Binding-site contacts:
Ligand atom C1 contacts residue ASP68 of chain 1.C at 3.5 Å.
Ligand atom CA3 contacts residue LEU37 of chain 1.C at 3.4 Å (hydrophobic).
Ligand atom C10 contacts residue TYR169 of chain 1.C at 3.3 Å (hydrophobic).
Ligand atom CD1 contacts residue TYR13 of chain 1.C at 3.4 Å (hydrophobic).
Ligand atom O2 contacts residue ILE55 of chain 1.C at 3.6 Å.
Ligand atom C09 contacts residue TYR169 of chain 1.C at 3.2 Å (hydrophobic).
Ligand atom O01 contacts residue SER69 of chain 1.C at 2.5 Å (h-bond).
Ligand atom O01 contacts residue TYR13 of chain 1.C at 3.3 Å.
Ligand atom CG1 contacts residue TYR13 of chain 1.C at 3.5 Å (hydrophobic).
Ligand atom O02 contacts residue PRO56 of chain 1.C at 3.4 Å.
Ligand atom CA1 contacts residue ASP68 of chain 1.C at 3.7 Å.
Ligand atom C1 contacts residue SER69 of chain 1.C at 3.3 Å.
Ligand atom O32 contacts residue LYS136 of chain 1.B at 3.5 Å (salt-bridge).
Ligand atom O12 contacts residue TYR169 of chain 1.C at 2.6 Å (h-bond).
Ligand atom N2 contacts residue ILE55 of chain 1.C at 3.2 Å (h-bond).
Ligand atom O02 contacts residue TYR13 of chain 1.C at 3.9 Å.
Ligand atom CG1 contacts residue ILE55 of chain 1.C at 3.4 Å (hydrophobic).
Ligand atom O01 contacts residue ASP68 of chain 1.C at 3.7 Å.
Ligand atom OE1 contacts residue TYR13 of chain 1.C at 3.6 Å.
Ligand atom N3 contacts residue TYR115 of chain 1.C at 2.7 Å (h-bond).
Ligand atom CD1 contacts residue ILE55 of chain 1.C at 3.8 Å (hydrophobic).
Ligand atom O02 contacts residue SER69 of chain 1.C at 2.9 Å (h-bond).
Ligand atom O32 contacts residue SER38 of chain 1.C at 3.5 Å.
Ligand atom CB2 contacts residue SER11 of chain 1.C at 3.5 Å.
Ligand atom O02 contacts residue ASP68 of chain 1.C at 3.4 Å.
Ligand atom O12 contacts residue ARG173 of chain 1.C at 3.2 Å (salt-bridge).
Ligand atom N1 contacts residue ASP68 of chain 1.C at 3.0 Å (salt-bridge).
Ligand atom C2 contacts residue TYR115 of chain 1.C at 3.7 Å (hydrophobic).
Ligand atom C1 contacts residue TYR13 of chain 1.C at 3.8 Å (hydrophobic).
Ligand atom CB1 contacts residue TYR13 of chain 1.C at 3.8 Å (hydrophobic).
Ligand atom C3 contacts residue LYS136 of chain 1.B at 3.9 Å.
Ligand atom O32 contacts residue PRO39 of chain 1.C at 3.4 Å (h-bond).
Ligand atom O31 contacts residue TYR115 of chain 1.C at 3.9 Å.
Ligand atom CA3 contacts residue TYR115 of chain 1.C at 3.4 Å (hydrophobic).
Ligand atom O31 contacts residue LYS136 of chain 1.B at 3.4 Å (salt-bridge).
Ligand atom N2 contacts residue TYR13 of chain 1.C at 3.5 Å.
Ligand atom SG2 contacts residue SER11 of chain 1.C at 3.4 Å (h-bond).
Ligand atom SG2 contacts residue TYR13 of chain 1.C at 3.9 Å.
Ligand atom SG2 contacts residue PRO12 of chain 1.C at 3.7 Å.
Ligand atom C3 contacts residue PRO39 of chain 1.C at 3.9 Å (hydrophobic).

A small-molecule ligand and the protein it binds are described below.
Small molecule (SMILES): N[C@@H](CCC(=O)N[C@@H](CSCCC(=O)O)C(=O)NCC(=O)O)C(=O)O

Sequence of chain 1.C:
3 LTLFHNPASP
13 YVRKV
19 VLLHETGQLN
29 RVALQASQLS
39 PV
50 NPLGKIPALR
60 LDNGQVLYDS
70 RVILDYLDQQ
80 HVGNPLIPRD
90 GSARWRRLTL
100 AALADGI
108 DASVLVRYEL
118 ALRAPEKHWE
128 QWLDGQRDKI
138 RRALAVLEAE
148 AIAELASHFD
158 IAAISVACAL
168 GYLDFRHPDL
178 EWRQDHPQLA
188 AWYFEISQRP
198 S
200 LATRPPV

Sequence of chain 1.B:
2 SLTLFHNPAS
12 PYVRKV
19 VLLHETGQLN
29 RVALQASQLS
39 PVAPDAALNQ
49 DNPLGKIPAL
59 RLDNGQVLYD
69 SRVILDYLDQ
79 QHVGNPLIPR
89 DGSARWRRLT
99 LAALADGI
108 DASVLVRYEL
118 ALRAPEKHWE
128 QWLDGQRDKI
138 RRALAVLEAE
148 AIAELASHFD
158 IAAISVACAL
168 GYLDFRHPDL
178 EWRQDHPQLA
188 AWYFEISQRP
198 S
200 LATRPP